The small molecule below binds the protein below.
Small molecule (SMILES): CC(=O)N[C@H]1[C@H](O[C@H]2[C@H](O)[C@@H](NC(C)=O)CO[C@@H]2CO)O[C@H](CO)[C@@H](O)[C@@H]1O

Sequence of chain 1.E:
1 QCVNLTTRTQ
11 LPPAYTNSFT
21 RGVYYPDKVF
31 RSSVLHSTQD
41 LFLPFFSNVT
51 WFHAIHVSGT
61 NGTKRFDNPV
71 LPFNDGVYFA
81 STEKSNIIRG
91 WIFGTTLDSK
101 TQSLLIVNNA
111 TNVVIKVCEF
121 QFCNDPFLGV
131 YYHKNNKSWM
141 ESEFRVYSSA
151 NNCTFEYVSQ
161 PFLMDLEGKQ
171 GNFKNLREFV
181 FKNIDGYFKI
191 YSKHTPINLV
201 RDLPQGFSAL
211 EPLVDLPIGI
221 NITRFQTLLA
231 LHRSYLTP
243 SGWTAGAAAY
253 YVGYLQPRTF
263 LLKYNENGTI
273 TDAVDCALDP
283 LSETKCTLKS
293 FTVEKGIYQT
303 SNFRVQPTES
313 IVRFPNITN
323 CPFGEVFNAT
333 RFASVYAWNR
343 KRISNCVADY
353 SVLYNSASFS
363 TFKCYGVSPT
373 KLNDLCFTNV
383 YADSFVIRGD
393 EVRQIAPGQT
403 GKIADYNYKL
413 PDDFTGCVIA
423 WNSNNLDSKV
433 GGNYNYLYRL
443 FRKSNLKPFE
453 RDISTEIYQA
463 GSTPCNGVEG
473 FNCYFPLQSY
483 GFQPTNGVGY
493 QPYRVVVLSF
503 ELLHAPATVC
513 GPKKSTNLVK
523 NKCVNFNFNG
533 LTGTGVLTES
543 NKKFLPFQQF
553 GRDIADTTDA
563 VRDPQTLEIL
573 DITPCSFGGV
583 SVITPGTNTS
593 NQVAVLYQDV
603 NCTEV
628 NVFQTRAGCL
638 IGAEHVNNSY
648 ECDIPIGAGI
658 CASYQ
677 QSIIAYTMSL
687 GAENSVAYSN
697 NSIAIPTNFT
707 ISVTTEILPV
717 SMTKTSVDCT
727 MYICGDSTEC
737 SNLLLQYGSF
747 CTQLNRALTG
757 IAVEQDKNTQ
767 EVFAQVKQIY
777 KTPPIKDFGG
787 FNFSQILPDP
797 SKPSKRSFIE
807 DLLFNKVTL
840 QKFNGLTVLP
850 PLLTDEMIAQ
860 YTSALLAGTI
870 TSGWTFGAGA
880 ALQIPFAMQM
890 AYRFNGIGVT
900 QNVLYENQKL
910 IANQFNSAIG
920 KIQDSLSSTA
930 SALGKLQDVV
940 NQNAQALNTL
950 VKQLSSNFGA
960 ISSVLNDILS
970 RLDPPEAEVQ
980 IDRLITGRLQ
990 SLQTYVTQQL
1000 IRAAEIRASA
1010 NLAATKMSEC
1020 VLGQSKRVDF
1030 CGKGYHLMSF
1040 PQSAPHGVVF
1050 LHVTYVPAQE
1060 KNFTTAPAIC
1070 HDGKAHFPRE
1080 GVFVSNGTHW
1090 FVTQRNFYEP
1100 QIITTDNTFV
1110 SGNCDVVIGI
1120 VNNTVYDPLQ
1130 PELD

Binding-site contacts:
Ligand atom C8 contacts residue PRO1099 of chain 1.E at 4.4 Å (hydrophobic).
Ligand atom C6 contacts residue HIS1088 of chain 1.E at 4.2 Å.
Ligand atom O6 contacts residue HIS1088 of chain 1.E at 3.0 Å.
Ligand atom N2 contacts residue ASN1085 of chain 1.E at 2.9 Å (h-bond).
Ligand atom C5 contacts residue THR1087 of chain 1.E at 3.7 Å.
Ligand atom C5 contacts residue ASN1085 of chain 1.E at 3.6 Å.
Ligand atom C2 contacts residue ASN1085 of chain 1.E at 2.5 Å.
Ligand atom O4 contacts residue HIS1088 of chain 1.E at 4.1 Å.
Ligand atom C3 contacts residue ASN1085 of chain 1.E at 3.8 Å.
Ligand atom C4 contacts residue HIS1088 of chain 1.E at 3.3 Å.
Ligand atom C1 contacts residue ASN1085 of chain 1.E at 1.4 Å.
Ligand atom C1 contacts residue HIS1088 of chain 1.E at 3.7 Å.
Ligand atom O3 contacts residue HIS1088 of chain 1.E at 2.9 Å (h-bond).
Ligand atom C3 contacts residue HIS1088 of chain 1.E at 3.6 Å.
Ligand atom C4 contacts residue THR1087 of chain 1.E at 4.0 Å.
Ligand atom N2 contacts residue PHE1090 of chain 1.E at 4.1 Å.
Ligand atom C6 contacts residue THR1087 of chain 1.E at 3.2 Å.
Ligand atom O5 contacts residue THR1087 of chain 1.E at 3.3 Å (h-bond).
Ligand atom O7 contacts residue PHE1090 of chain 1.E at 3.1 Å.
Ligand atom C7 contacts residue ASN1085 of chain 1.E at 4.3 Å.
Ligand atom C2 contacts residue PHE1090 of chain 1.E at 4.2 Å (hydrophobic).
Ligand atom C5 contacts residue HIS1088 of chain 1.E at 3.7 Å.
Ligand atom O5 contacts residue ASN1085 of chain 1.E at 2.5 Å (h-bond).
Ligand atom C7 contacts residue PHE1090 of chain 1.E at 3.8 Å (hydrophobic).
Ligand atom C8 contacts residue TYR1097 of chain 1.E at 4.2 Å (hydrophobic).
Ligand atom O3 contacts residue PHE1090 of chain 1.E at 4.1 Å.
Ligand atom C1 contacts residue THR1087 of chain 1.E at 4.5 Å.
Ligand atom C4 contacts residue ASN1085 of chain 1.E at 4.3 Å.
Ligand atom O5 contacts residue HIS1088 of chain 1.E at 3.4 Å.
Ligand atom O6 contacts residue THR1087 of chain 1.E at 2.4 Å (h-bond).
Ligand atom C2 contacts residue HIS1088 of chain 1.E at 3.9 Å.